Sequence of chain 1.A:
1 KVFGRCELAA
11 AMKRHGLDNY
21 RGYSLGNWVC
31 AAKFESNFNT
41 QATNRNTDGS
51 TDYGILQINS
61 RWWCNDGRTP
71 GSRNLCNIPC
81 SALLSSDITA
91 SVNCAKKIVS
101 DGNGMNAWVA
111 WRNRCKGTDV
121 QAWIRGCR

Binding-site contacts:
Ligand atom C4 contacts residue TRP62 of chain 1.A at 4.0 Å (hydrophobic).
Ligand atom C8 contacts residue GLN57 of chain 1.A at 3.8 Å.
Ligand atom O7 contacts residue NOJ1 of chain 1.C at 3.6 Å (h-bond).
Ligand atom O7 contacts residue ASN103 of chain 1.A at 3.2 Å (h-bond).
Ligand atom O6 contacts residue NOJ1 of chain 1.C at 3.0 Å (h-bond).
Ligand atom C6 contacts residue TRP62 of chain 1.A at 3.9 Å (hydrophobic).
Ligand atom O5 contacts residue NOJ1 of chain 1.C at 2.4 Å (h-bond).
Ligand atom O4 contacts residue TRP62 of chain 1.A at 4.0 Å.
Ligand atom C6 contacts residue NOJ1 of chain 1.C at 3.9 Å.
Ligand atom C5 contacts residue TRP62 of chain 1.A at 3.7 Å (hydrophobic).
Ligand atom O3 contacts residue ALA107 of chain 1.A at 4.0 Å.
Ligand atom C6 contacts residue ASP101 of chain 1.A at 3.0 Å.
Ligand atom C1 contacts residue ALA107 of chain 1.A at 3.4 Å (hydrophobic).
Ligand atom C7 contacts residue TRP63 of chain 1.A at 3.8 Å (hydrophobic).
Ligand atom C5 contacts residue NOJ1 of chain 1.C at 3.6 Å.
Ligand atom C8 contacts residue TRP108 of chain 1.A at 3.3 Å (hydrophobic).
Ligand atom O7 contacts residue ASN59 of chain 1.A at 2.9 Å (h-bond).
Ligand atom N2 contacts residue TRP63 of chain 1.A at 4.1 Å.
Ligand atom C6 contacts residue TRP63 of chain 1.A at 3.4 Å (hydrophobic).
Ligand atom C2 contacts residue NOJ1 of chain 1.C at 2.4 Å.
Ligand atom C3 contacts residue NOJ1 of chain 1.C at 3.7 Å.
Ligand atom O6 contacts residue TRP63 of chain 1.A at 3.2 Å.
Ligand atom N2 contacts residue NOJ1 of chain 1.C at 2.7 Å (h-bond).
Ligand atom N2 contacts residue ALA107 of chain 1.A at 2.9 Å (h-bond).
Ligand atom C2 contacts residue ALA107 of chain 1.A at 3.5 Å (hydrophobic).
Ligand atom C8 contacts residue NOJ1 of chain 1.C at 3.8 Å.
Ligand atom O7 contacts residue ILE58 of chain 1.A at 3.8 Å.
Ligand atom C8 contacts residue ILE98 of chain 1.A at 4.0 Å (hydrophobic).
Ligand atom C8 contacts residue ALA107 of chain 1.A at 4.0 Å (hydrophobic).
Ligand atom O3 contacts residue TRP63 of chain 1.A at 2.9 Å (h-bond).
Ligand atom O6 contacts residue ASP101 of chain 1.A at 2.4 Å (salt-bridge).
Ligand atom O7 contacts residue TRP63 of chain 1.A at 3.1 Å.
Ligand atom C7 contacts residue ASN59 of chain 1.A at 4.0 Å.
Ligand atom C7 contacts residue NOJ1 of chain 1.C at 3.3 Å.
Ligand atom C1 contacts residue TRP62 of chain 1.A at 4.1 Å (hydrophobic).
Ligand atom C7 contacts residue ALA107 of chain 1.A at 3.9 Å (hydrophobic).
Ligand atom C3 contacts residue TRP63 of chain 1.A at 4.0 Å (hydrophobic).
Ligand atom C3 contacts residue ALA107 of chain 1.A at 3.8 Å (hydrophobic).
Ligand atom C2 contacts residue TRP63 of chain 1.A at 4.0 Å (hydrophobic).
Ligand atom C1 contacts residue NOJ1 of chain 1.C at 1.4 Å.

This protein binds this small molecule.
Small molecule (SMILES): CC(=O)N[C@H]1[C@H](O[C@H]2[C@H](O)[C@@H](NC(C)=O)CO[C@@H]2CO)O[C@H](CO)[C@@H](O)[C@@H]1O